Sequence of chain 1.A:
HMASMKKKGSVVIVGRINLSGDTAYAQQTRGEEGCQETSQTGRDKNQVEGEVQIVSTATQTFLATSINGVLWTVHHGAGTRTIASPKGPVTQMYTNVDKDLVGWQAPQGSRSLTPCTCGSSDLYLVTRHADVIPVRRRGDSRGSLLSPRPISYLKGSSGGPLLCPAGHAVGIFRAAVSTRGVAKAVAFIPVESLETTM

Binding-site contacts:
Ligand atom C21 contacts residue ARG176 of chain 1.A at 3.2 Å.
Ligand atom C29 contacts residue GLY79 of chain 1.A at 3.6 Å.
Ligand atom C5 contacts residue LYS157 of chain 1.A at 3.6 Å.
Ligand atom C29 contacts residue HIS78 of chain 1.A at 3.4 Å.
Ligand atom O9 contacts residue LYS157 of chain 1.A at 3.6 Å.
Ligand atom O9 contacts residue GLY158 of chain 1.A at 2.9 Å (h-bond).
Ligand atom O4 contacts residue GLY158 of chain 1.A at 3.3 Å.
Ligand atom C16 contacts residue ASP102 of chain 1.A at 3.6 Å.
Ligand atom O9 contacts residue SER159 of chain 1.A at 3.5 Å (h-bond).
Ligand atom O6 contacts residue GLY158 of chain 1.A at 3.1 Å (h-bond).
Ligand atom N3 contacts residue SER160 of chain 1.A at 3.2 Å (h-bond).
Ligand atom O5 contacts residue HIS78 of chain 1.A at 3.5 Å.
Ligand atom C27 contacts residue HIS78 of chain 1.A at 3.5 Å.
Ligand atom C13 contacts residue ALA178 of chain 1.A at 3.6 Å (hydrophobic).
Ligand atom O4 contacts residue SER160 of chain 1.A at 2.8 Å (h-bond).
Ligand atom C17 contacts residue ARG176 of chain 1.A at 3.0 Å.
Ligand atom C4 contacts residue SER160 of chain 1.A at 3.5 Å.
Ligand atom C11 contacts residue HIS78 of chain 1.A at 3.7 Å.
Ligand atom N3 contacts residue HIS78 of chain 1.A at 3.1 Å (h-bond).
Ligand atom O3 contacts residue ALA177 of chain 1.A at 3.1 Å.
Ligand atom C1 contacts residue PHE175 of chain 1.A at 3.3 Å (hydrophobic).
Ligand atom O9 contacts residue SER160 of chain 1.A at 3.4 Å (h-bond).
Ligand atom C14 contacts residue ASP100 of chain 1.A at 3.7 Å.
Ligand atom O3 contacts residue ALA178 of chain 1.A at 2.8 Å (h-bond).
Ligand atom N2 contacts residue HIS78 of chain 1.A at 3.4 Å (h-bond).
Ligand atom C25 contacts residue ALA178 of chain 1.A at 3.7 Å (hydrophobic).
Ligand atom C1 contacts residue ARG176 of chain 1.A at 3.7 Å.
Ligand atom S1 contacts residue SER160 of chain 1.A at 3.4 Å (h-bond).
Ligand atom C23 contacts residue HIS78 of chain 1.A at 3.5 Å.
Ligand atom O4 contacts residue PHE64 of chain 1.A at 3.4 Å.
Ligand atom N4 contacts residue ASP102 of chain 1.A at 3.5 Å (salt-bridge).
Ligand atom O9 contacts residue LEU156 of chain 1.A at 3.5 Å (h-bond).
Ligand atom C32 contacts residue GLN62 of chain 1.A at 3.4 Å.
Ligand atom C29 contacts residue SER160 of chain 1.A at 3.5 Å.
Ligand atom N2 contacts residue ARG176 of chain 1.A at 2.9 Å (salt-bridge).
Ligand atom N1 contacts residue ALA178 of chain 1.A at 2.9 Å (h-bond).
Ligand atom F1 contacts residue ARG176 of chain 1.A at 3.2 Å.
Ligand atom C5 contacts residue LEU156 of chain 1.A at 3.6 Å (hydrophobic).
Ligand atom C8 contacts residue ARG144 of chain 1.A at 3.6 Å.
Ligand atom O1 contacts residue ALA178 of chain 1.A at 3.5 Å (h-bond).

A protein and the small-molecule ligand that binds it are described below.
Small molecule (SMILES): CC(C)(C)OC(=O)N[C@H]1CCCCC/C=C\[C@@H]2C[C@@]2(C(=O)NS(=O)(=O)C2CC2)NC(=O)[C@@H]2C[C@@H](OC(=O)n3cc4cccc(F)c4c3)CN2C1=O